The small molecule below binds the protein below.
Small molecule (SMILES): NC(N)=NCCC[C@H](NC(=O)[C@@H]1CCCN1)C(=O)N[C@H](C=O)Cc1cnc[nH]1

Binding-site contacts:
Ligand atom CD contacts residue ARG46 of chain 23.V at 3.9 Å.
Ligand atom O contacts residue ARG649 of chain 23.T at 3.2 Å (salt-bridge).
Ligand atom N contacts residue ASP618 of chain 23.T at 3.5 Å (salt-bridge).
Ligand atom CE1 contacts residue MET843 of chain 23.T at 4.1 Å (hydrophobic).
Ligand atom CB contacts residue TYR619 of chain 23.T at 4.0 Å (hydrophobic).
Ligand atom CB contacts residue ARG649 of chain 23.T at 3.8 Å.
Ligand atom CA contacts residue TYR619 of chain 23.T at 3.8 Å (hydrophobic).
Ligand atom N contacts residue ASN617 of chain 23.T at 2.8 Å (h-bond).
Ligand atom CD contacts residue CYS621 of chain 23.T at 4.2 Å (hydrophobic).
Ligand atom CD contacts residue ASN617 of chain 23.T at 2.8 Å.
Ligand atom CA contacts residue ARG649 of chain 23.T at 3.9 Å.
Ligand atom CG contacts residue GLU894 of chain 23.T at 3.8 Å.
Ligand atom CD2 contacts residue GLU894 of chain 23.T at 4.2 Å.
Ligand atom CA contacts residue CYS621 of chain 23.T at 3.1 Å (hydrophobic).
Ligand atom C contacts residue ARG649 of chain 23.T at 3.8 Å.
Ligand atom N contacts residue TYR619 of chain 23.T at 3.7 Å.
Ligand atom CD2 contacts residue ARG845 of chain 23.T at 3.8 Å.
Ligand atom C contacts residue TYR619 of chain 23.T at 3.4 Å (hydrophobic).
Ligand atom CE1 contacts residue GLU894 of chain 23.T at 4.3 Å.
Ligand atom C contacts residue ARG649 of chain 23.T at 4.2 Å.
Ligand atom CG contacts residue ARG46 of chain 23.V at 3.7 Å.
Ligand atom CG contacts residue ASN617 of chain 23.T at 3.6 Å.
Ligand atom CB contacts residue PHE896 of chain 23.T at 3.9 Å (hydrophobic).
Ligand atom CA contacts residue ARG649 of chain 23.T at 4.0 Å.
Ligand atom CB contacts residue ARG649 of chain 23.T at 3.6 Å.
Ligand atom CA contacts residue ASN617 of chain 23.T at 4.2 Å.
Ligand atom N contacts residue TYR619 of chain 23.T at 3.4 Å.
Ligand atom CB contacts residue TYR619 of chain 23.T at 3.1 Å (hydrophobic).
Ligand atom CB contacts residue GLU894 of chain 23.T at 4.2 Å.
Ligand atom ND1 contacts residue LEU348 of chain 23.T at 4.2 Å.
Ligand atom O contacts residue TYR619 of chain 23.T at 3.9 Å.
Ligand atom O contacts residue ARG845 of chain 23.T at 4.2 Å.
Ligand atom N contacts residue CYS621 of chain 23.T at 3.2 Å (h-bond).
Ligand atom CG contacts residue PHE896 of chain 23.T at 3.4 Å (hydrophobic).
Ligand atom N contacts residue ARG649 of chain 23.T at 3.8 Å.
Ligand atom CE1 contacts residue LEU348 of chain 23.T at 4.0 Å (hydrophobic).
Ligand atom CB contacts residue CYS621 of chain 23.T at 3.7 Å (hydrophobic).
Ligand atom CA contacts residue TYR619 of chain 23.T at 3.6 Å (hydrophobic).
Ligand atom ND1 contacts residue GLU894 of chain 23.T at 3.9 Å.
Ligand atom C contacts residue ASN617 of chain 23.T at 4.2 Å.

Sequence of chain 23.V:
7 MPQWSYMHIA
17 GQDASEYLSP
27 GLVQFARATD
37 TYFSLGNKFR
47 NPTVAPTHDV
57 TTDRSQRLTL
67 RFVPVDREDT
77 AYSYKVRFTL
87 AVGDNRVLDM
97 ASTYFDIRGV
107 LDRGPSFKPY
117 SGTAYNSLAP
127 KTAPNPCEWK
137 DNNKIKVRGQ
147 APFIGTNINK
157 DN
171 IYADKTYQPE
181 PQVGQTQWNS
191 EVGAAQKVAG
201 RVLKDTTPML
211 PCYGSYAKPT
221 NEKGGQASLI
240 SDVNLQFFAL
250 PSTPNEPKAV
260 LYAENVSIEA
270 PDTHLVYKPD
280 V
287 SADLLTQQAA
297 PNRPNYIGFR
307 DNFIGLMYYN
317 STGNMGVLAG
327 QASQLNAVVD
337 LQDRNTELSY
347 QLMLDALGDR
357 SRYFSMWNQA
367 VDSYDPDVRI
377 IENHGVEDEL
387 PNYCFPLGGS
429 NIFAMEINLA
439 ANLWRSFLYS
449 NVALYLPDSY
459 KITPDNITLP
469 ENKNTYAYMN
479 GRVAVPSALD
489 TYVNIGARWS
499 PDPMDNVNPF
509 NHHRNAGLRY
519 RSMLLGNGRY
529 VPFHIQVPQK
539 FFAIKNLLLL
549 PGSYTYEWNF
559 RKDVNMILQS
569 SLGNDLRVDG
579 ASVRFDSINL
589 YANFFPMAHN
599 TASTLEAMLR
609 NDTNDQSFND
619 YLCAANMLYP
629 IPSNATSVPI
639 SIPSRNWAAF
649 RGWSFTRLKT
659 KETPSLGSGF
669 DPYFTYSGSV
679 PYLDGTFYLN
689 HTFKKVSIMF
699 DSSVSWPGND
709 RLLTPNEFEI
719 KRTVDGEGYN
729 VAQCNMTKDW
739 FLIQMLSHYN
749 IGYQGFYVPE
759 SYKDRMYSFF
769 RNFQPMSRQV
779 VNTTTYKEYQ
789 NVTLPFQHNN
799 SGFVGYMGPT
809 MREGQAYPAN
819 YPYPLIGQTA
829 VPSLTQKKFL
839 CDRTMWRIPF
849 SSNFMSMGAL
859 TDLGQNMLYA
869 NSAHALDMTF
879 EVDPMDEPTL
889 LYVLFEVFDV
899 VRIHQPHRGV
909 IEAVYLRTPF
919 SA

Sequence of chain 23.T:
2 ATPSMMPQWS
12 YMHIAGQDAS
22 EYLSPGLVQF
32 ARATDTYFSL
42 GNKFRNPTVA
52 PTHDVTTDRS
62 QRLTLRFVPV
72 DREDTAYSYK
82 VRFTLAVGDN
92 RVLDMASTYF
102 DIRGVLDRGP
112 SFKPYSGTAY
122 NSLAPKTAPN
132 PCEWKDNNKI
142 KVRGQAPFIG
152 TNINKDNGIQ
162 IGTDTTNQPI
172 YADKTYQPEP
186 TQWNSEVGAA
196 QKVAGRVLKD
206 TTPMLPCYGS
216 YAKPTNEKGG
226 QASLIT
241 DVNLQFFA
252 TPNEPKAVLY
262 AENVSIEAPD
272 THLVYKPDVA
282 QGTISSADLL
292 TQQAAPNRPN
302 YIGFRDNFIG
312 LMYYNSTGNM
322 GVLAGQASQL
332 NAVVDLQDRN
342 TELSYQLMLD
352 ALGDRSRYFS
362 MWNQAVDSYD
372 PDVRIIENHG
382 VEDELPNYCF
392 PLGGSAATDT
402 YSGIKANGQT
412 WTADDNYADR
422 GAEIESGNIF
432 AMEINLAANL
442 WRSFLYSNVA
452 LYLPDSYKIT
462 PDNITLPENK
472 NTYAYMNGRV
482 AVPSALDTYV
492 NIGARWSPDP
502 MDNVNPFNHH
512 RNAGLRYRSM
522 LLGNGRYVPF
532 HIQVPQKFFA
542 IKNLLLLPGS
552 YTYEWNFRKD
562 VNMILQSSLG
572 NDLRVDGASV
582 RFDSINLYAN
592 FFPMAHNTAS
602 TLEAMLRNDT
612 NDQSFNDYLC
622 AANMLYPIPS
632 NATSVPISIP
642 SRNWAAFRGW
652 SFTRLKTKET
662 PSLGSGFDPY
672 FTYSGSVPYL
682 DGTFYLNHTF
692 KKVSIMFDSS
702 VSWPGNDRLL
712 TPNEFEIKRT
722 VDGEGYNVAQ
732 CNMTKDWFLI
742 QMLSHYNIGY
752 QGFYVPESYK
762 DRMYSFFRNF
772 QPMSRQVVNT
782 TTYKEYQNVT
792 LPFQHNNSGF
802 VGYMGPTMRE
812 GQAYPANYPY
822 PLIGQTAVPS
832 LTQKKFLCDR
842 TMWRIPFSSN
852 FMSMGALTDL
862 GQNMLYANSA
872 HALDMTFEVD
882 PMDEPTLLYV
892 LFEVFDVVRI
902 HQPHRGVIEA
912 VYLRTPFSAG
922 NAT